A protein and the small-molecule ligand that binds it are described below.
Small molecule (SMILES): CC(=O)N[C@@H]1[C@@H](O)[C@H](O)[C@@H](CO)O[C@H]1O

Sequence of chain 1.C:
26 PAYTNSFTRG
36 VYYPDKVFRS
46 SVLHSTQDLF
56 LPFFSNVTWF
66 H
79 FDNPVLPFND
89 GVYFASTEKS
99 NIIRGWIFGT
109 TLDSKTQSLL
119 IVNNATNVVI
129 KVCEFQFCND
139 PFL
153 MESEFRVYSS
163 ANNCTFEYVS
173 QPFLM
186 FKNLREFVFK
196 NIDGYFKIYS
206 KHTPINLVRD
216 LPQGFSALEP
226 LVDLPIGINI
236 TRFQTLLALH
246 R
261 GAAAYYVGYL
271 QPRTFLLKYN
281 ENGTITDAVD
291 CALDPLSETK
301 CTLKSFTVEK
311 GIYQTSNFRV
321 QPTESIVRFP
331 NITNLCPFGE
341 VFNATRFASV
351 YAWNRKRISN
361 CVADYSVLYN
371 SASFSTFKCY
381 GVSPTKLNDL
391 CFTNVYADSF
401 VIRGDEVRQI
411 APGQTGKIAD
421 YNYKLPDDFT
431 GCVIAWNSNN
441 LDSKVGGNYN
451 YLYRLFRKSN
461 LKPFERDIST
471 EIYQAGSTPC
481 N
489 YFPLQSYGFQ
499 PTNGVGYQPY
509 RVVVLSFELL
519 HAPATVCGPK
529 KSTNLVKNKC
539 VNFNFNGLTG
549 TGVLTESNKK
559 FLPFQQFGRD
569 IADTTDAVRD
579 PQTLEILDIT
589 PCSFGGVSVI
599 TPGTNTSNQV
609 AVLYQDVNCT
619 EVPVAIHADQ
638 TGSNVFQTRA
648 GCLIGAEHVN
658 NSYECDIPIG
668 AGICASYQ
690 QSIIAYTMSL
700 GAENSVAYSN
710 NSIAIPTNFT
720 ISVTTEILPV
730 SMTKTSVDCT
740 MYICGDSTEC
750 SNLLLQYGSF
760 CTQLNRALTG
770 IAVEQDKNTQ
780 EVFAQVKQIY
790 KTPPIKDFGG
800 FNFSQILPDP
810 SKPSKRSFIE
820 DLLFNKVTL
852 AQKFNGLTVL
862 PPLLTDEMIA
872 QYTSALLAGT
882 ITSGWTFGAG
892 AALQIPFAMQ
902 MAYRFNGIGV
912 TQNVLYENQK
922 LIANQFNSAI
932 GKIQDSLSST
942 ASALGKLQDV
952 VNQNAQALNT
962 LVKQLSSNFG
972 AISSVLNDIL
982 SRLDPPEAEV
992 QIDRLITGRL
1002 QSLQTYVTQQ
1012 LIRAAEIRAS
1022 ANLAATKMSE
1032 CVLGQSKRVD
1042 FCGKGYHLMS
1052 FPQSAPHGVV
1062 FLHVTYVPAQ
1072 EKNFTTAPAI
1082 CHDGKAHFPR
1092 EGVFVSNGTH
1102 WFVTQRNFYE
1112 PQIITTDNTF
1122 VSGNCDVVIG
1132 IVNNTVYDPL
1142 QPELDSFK

Binding-site contacts:
Ligand atom C6 contacts residue ASN282 of chain 1.C at 4.2 Å.
Ligand atom C3 contacts residue ASN282 of chain 1.C at 3.8 Å.
Ligand atom C2 contacts residue ASN282 of chain 1.C at 2.4 Å.
Ligand atom C1 contacts residue ASN282 of chain 1.C at 1.4 Å.
Ligand atom O5 contacts residue ASN282 of chain 1.C at 2.3 Å (h-bond).
Ligand atom C1 contacts residue ASN280 of chain 1.C at 4.3 Å.
Ligand atom N2 contacts residue ASN282 of chain 1.C at 2.9 Å (h-bond).
Ligand atom C4 contacts residue ASN282 of chain 1.C at 4.1 Å.
Ligand atom O6 contacts residue GLU281 of chain 1.C at 4.5 Å.
Ligand atom C7 contacts residue ASN282 of chain 1.C at 4.0 Å.
Ligand atom C5 contacts residue ASN282 of chain 1.C at 3.6 Å.
Ligand atom O6 contacts residue ASN282 of chain 1.C at 3.5 Å (h-bond).